The protein below binds the small molecule below.
Small molecule (SMILES): CC(=O)N[C@@H]1[C@@H](O)[C@H](O)[C@@H](CO)O[C@H]1O

Binding-site contacts:
Ligand atom C3 contacts residue ASN303 of chain 1.C at 3.9 Å.
Ligand atom C7 contacts residue VAL442 of chain 1.C at 4.5 Å (hydrophobic).
Ligand atom C8 contacts residue GLY441 of chain 1.C at 4.2 Å.
Ligand atom C1 contacts residue ASN303 of chain 1.C at 1.5 Å.
Ligand atom O7 contacts residue ASN303 of chain 1.C at 3.3 Å (h-bond).
Ligand atom C2 contacts residue ASN303 of chain 1.C at 2.6 Å.
Ligand atom C7 contacts residue ASN303 of chain 1.C at 3.3 Å.
Ligand atom O5 contacts residue ASN303 of chain 1.C at 2.5 Å (h-bond).
Ligand atom C6 contacts residue ILE324 of chain 1.C at 4.3 Å (hydrophobic).
Ligand atom C5 contacts residue ASN303 of chain 1.C at 3.9 Å.
Ligand atom C4 contacts residue ASN303 of chain 1.C at 4.4 Å.
Ligand atom C8 contacts residue VAL442 of chain 1.C at 3.6 Å (hydrophobic).
Ligand atom C1 contacts residue ILE324 of chain 1.C at 3.8 Å (hydrophobic).
Ligand atom C8 contacts residue ASN303 of chain 1.C at 4.1 Å.
Ligand atom N2 contacts residue ASN303 of chain 1.C at 3.0 Å (h-bond).
Ligand atom C5 contacts residue ILE324 of chain 1.C at 4.1 Å (hydrophobic).
Ligand atom O5 contacts residue ILE324 of chain 1.C at 3.4 Å.

Sequence of chain 1.C:
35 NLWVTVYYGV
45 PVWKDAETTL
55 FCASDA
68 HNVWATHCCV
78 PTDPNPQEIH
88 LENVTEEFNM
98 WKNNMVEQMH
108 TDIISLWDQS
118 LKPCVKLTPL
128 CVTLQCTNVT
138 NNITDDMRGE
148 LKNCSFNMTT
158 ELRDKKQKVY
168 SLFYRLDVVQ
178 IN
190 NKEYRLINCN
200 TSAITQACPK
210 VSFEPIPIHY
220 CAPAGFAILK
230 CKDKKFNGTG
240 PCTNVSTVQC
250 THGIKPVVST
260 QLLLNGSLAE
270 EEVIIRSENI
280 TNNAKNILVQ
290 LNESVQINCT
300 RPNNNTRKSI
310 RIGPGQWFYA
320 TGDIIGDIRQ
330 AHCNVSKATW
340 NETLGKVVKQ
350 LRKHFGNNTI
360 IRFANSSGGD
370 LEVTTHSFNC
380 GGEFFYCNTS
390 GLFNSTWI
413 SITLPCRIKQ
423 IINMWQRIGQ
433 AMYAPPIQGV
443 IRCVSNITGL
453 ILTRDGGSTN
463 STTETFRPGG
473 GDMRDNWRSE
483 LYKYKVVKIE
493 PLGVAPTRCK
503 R